Binding-site contacts:
Ligand atom N6 contacts residue TYR532 of chain 1.A at 3.0 Å.
Ligand atom C2 contacts residue TYR603 of chain 1.A at 4.0 Å (hydrophobic).
Ligand atom O2' contacts residue PHE470 of chain 1.A at 3.0 Å.
Ligand atom C1' contacts residue TYR603 of chain 1.A at 3.5 Å (hydrophobic).
Ligand atom O2' contacts residue ARG602 of chain 1.A at 3.1 Å (salt-bridge).
Ligand atom O3' contacts residue ASP577 of chain 1.A at 3.9 Å.
Ligand atom O3' contacts residue SER533 of chain 1.A at 3.2 Å.
Ligand atom C4' contacts residue ARG602 of chain 1.A at 3.6 Å.
Ligand atom O5' contacts residue TYR603 of chain 1.A at 4.0 Å.
Ligand atom C4' contacts residue HIS572 of chain 1.A at 4.0 Å.
Ligand atom C5 contacts residue TYR532 of chain 1.A at 3.4 Å (hydrophobic).
Ligand atom O2' contacts residue TYR603 of chain 1.A at 2.2 Å (h-bond).
Ligand atom O2 contacts residue TYR603 of chain 1.A at 3.1 Å.
Ligand atom O3' contacts residue TYR532 of chain 1.A at 3.3 Å (h-bond).
Ligand atom OP1 contacts residue HIS572 of chain 1.A at 3.9 Å.
Ligand atom O4' contacts residue PHE470 of chain 1.A at 3.9 Å.
Ligand atom O3' contacts residue ARG602 of chain 1.A at 3.7 Å.
Ligand atom O5' contacts residue ALA468 of chain 1.A at 3.4 Å (h-bond).
Ligand atom C2' contacts residue TYR603 of chain 1.A at 3.5 Å (hydrophobic).
Ligand atom C4' contacts residue TYR603 of chain 1.A at 4.0 Å (hydrophobic).
Ligand atom C3' contacts residue TYR532 of chain 1.A at 3.2 Å (hydrophobic).
Ligand atom C5' contacts residue HIS572 of chain 1.A at 3.9 Å.
Ligand atom OP1 contacts residue LEU606 of chain 1.A at 3.3 Å.
Ligand atom C4' contacts residue PHE470 of chain 1.A at 4.0 Å (hydrophobic).
Ligand atom N7 contacts residue TYR532 of chain 1.A at 3.4 Å.
Ligand atom C2' contacts residue ASN576 of chain 1.A at 4.0 Å.
Ligand atom C4' contacts residue TYR532 of chain 1.A at 3.9 Å (hydrophobic).
Ligand atom C4' contacts residue LEU604 of chain 1.A at 3.6 Å (hydrophobic).
Ligand atom C1' contacts residue PHE470 of chain 1.A at 4.0 Å (hydrophobic).
Ligand atom OP1 contacts residue ASP467 of chain 1.A at 2.8 Å (salt-bridge).
Ligand atom C6 contacts residue TYR532 of chain 1.A at 3.5 Å (hydrophobic).
Ligand atom C3' contacts residue ARG602 of chain 1.A at 4.0 Å.
Ligand atom O2' contacts residue LEU604 of chain 1.A at 3.3 Å (h-bond).
Ligand atom O2' contacts residue HIS572 of chain 1.A at 3.1 Å (h-bond).
Ligand atom C5' contacts residue TYR532 of chain 1.A at 3.4 Å (hydrophobic).
Ligand atom O4' contacts residue TYR603 of chain 1.A at 3.4 Å (h-bond).
Ligand atom O2' contacts residue ASN576 of chain 1.A at 2.8 Å (h-bond).
Ligand atom O3' contacts residue HIS572 of chain 1.A at 3.5 Å.
Ligand atom C4' contacts residue SER605 of chain 1.A at 4.0 Å.
Ligand atom O3' contacts residue PHE470 of chain 1.A at 3.1 Å (h-bond).

Sequence of chain 1.A:
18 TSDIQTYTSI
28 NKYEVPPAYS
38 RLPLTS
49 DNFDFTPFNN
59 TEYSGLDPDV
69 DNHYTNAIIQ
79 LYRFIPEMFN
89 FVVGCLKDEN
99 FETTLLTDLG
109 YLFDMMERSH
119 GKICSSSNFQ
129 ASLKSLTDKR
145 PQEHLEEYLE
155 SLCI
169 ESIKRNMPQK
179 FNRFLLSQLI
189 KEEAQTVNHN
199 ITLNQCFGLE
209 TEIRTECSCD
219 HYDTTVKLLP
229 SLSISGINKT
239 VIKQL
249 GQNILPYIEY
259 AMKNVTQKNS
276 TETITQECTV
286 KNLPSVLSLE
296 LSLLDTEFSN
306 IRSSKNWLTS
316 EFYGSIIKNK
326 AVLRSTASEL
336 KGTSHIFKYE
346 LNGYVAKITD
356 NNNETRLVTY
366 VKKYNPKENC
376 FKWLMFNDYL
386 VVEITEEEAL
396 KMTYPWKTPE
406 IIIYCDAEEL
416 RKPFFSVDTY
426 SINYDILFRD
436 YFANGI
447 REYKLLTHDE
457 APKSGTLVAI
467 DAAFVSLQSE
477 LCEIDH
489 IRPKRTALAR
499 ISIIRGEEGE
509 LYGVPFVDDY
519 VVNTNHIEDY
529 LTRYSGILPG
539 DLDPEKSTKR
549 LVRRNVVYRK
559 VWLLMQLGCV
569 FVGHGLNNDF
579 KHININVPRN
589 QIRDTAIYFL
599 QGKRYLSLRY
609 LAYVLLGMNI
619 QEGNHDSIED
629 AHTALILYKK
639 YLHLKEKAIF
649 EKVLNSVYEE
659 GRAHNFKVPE

A protein and the small-molecule ligand that binds it are described below.
Small molecule (SMILES): Nc1ncnc2c1ncn2[C@@H]1O[C@H](CO[P](=O)(O)O[C@H]2[C@@H](O)[C@H](n3cnc4c(N)ncnc43)O[C@@H]2CO[P](=O)(O)O[C@H]2[C@@H](O)[C@H](n3ccc(=O)[nH]c3=O)O[C@@H]2CO[P](=O)(O)O[C@H]2[C@@H](O)[C@H](n3ccc(=O)[nH]c3=O)O[C@@H]2CO)[C@@H](O)[C@H]1O